The protein below binds the small molecule below.
Small molecule (SMILES): NCCc1c[nH]cn1

Binding-site contacts:
Ligand atom N contacts residue MET136 of chain 1.B at 4.1 Å.
Ligand atom CA contacts residue GLU115 of chain 1.B at 3.1 Å.
Ligand atom CE1 contacts residue PHE111 of chain 1.B at 4.1 Å (hydrophobic).
Ligand atom N contacts residue ARG23 of chain 1.B at 4.0 Å.
Ligand atom CD2 contacts residue GLU8 of chain 1.B at 4.1 Å.
Ligand atom CB contacts residue ARG23 of chain 1.B at 3.2 Å.
Ligand atom CA contacts residue ASP112 of chain 1.B at 3.8 Å.
Ligand atom ND1 contacts residue TYR25 of chain 1.B at 3.4 Å.
Ligand atom CE1 contacts residue ILE22 of chain 1.B at 3.5 Å (hydrophobic).
Ligand atom N contacts residue TYR25 of chain 1.B at 3.5 Å (h-bond).
Ligand atom CG contacts residue PHE111 of chain 1.B at 3.6 Å (hydrophobic).
Ligand atom CG contacts residue TYR25 of chain 1.B at 3.7 Å (hydrophobic).
Ligand atom NE2 contacts residue VAL40 of chain 1.B at 4.4 Å.
Ligand atom NE2 contacts residue ILE22 of chain 1.B at 4.1 Å.
Ligand atom CG contacts residue ARG23 of chain 1.B at 3.7 Å.
Ligand atom CG contacts residue ILE22 of chain 1.B at 4.0 Å (hydrophobic).
Ligand atom ND1 contacts residue PHE111 of chain 1.B at 4.1 Å.
Ligand atom ND1 contacts residue TYR95 of chain 1.B at 3.6 Å (h-bond).
Ligand atom CB contacts residue PHE111 of chain 1.B at 3.8 Å (hydrophobic).
Ligand atom NE2 contacts residue PHE111 of chain 1.B at 4.1 Å.
Ligand atom CB contacts residue TYR25 of chain 1.B at 3.1 Å (hydrophobic).
Ligand atom CB contacts residue GLU115 of chain 1.B at 4.5 Å.
Ligand atom NE2 contacts residue GLU8 of chain 1.B at 4.3 Å.
Ligand atom CA contacts residue ARG23 of chain 1.B at 3.9 Å.
Ligand atom N contacts residue GLU115 of chain 1.B at 2.8 Å (salt-bridge).
Ligand atom CA contacts residue PHE111 of chain 1.B at 3.9 Å (hydrophobic).
Ligand atom N contacts residue ASP112 of chain 1.B at 2.6 Å (salt-bridge).
Ligand atom CD2 contacts residue ARG23 of chain 1.B at 4.1 Å.
Ligand atom NE2 contacts residue HIS36 of chain 1.B at 4.4 Å.
Ligand atom CE1 contacts residue ILE37 of chain 1.B at 4.4 Å (hydrophobic).
Ligand atom CA contacts residue TYR25 of chain 1.B at 3.9 Å (hydrophobic).
Ligand atom CD2 contacts residue PHE111 of chain 1.B at 3.7 Å (hydrophobic).
Ligand atom CE1 contacts residue TYR95 of chain 1.B at 3.6 Å (hydrophobic).
Ligand atom N contacts residue PHE111 of chain 1.B at 4.1 Å.
Ligand atom ND1 contacts residue ARG23 of chain 1.B at 4.0 Å.
Ligand atom ND1 contacts residue ILE22 of chain 1.B at 3.3 Å (h-bond).
Ligand atom CB contacts residue ASP112 of chain 1.B at 4.0 Å.

Sequence of chain 1.B:
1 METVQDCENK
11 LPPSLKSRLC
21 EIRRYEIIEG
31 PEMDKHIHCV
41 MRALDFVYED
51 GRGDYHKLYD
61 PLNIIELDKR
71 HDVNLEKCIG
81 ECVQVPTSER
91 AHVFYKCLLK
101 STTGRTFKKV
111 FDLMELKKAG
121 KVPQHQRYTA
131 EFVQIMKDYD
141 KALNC